Binding-site contacts:
Ligand atom N2 contacts residue ASN234 of chain 1.B at 2.9 Å (h-bond).
Ligand atom O5 contacts residue THR236 of chain 1.B at 4.1 Å.
Ligand atom C5 contacts residue THR236 of chain 1.B at 4.2 Å.
Ligand atom C1 contacts residue ASN234 of chain 1.B at 1.4 Å.
Ligand atom C5 contacts residue ASN234 of chain 1.B at 3.7 Å.
Ligand atom O7 contacts residue ASN234 of chain 1.B at 3.3 Å (h-bond).
Ligand atom C7 contacts residue ASN234 of chain 1.B at 3.3 Å.
Ligand atom C1 contacts residue THR108 of chain 1.B at 4.3 Å.
Ligand atom O7 contacts residue GLU465 of chain 1.A at 3.8 Å.
Ligand atom C1 contacts residue THR236 of chain 1.B at 3.7 Å.
Ligand atom C8 contacts residue GLU465 of chain 1.A at 3.4 Å.
Ligand atom C7 contacts residue GLU465 of chain 1.A at 4.1 Å.
Ligand atom O5 contacts residue THR108 of chain 1.B at 4.1 Å.
Ligand atom C8 contacts residue ASN234 of chain 1.B at 3.9 Å.
Ligand atom O5 contacts residue ASN234 of chain 1.B at 2.4 Å (h-bond).
Ligand atom C4 contacts residue ASN234 of chain 1.B at 4.2 Å.
Ligand atom C2 contacts residue ASN234 of chain 1.B at 2.5 Å.
Ligand atom C3 contacts residue ASN234 of chain 1.B at 3.8 Å.

A small-molecule ligand and the protein it binds are described below.
Small molecule (SMILES): CC(=O)N[C@@H]1[C@@H](O)[C@H](O)[C@@H](CO)O[C@H]1O

Sequence of chain 1.B:
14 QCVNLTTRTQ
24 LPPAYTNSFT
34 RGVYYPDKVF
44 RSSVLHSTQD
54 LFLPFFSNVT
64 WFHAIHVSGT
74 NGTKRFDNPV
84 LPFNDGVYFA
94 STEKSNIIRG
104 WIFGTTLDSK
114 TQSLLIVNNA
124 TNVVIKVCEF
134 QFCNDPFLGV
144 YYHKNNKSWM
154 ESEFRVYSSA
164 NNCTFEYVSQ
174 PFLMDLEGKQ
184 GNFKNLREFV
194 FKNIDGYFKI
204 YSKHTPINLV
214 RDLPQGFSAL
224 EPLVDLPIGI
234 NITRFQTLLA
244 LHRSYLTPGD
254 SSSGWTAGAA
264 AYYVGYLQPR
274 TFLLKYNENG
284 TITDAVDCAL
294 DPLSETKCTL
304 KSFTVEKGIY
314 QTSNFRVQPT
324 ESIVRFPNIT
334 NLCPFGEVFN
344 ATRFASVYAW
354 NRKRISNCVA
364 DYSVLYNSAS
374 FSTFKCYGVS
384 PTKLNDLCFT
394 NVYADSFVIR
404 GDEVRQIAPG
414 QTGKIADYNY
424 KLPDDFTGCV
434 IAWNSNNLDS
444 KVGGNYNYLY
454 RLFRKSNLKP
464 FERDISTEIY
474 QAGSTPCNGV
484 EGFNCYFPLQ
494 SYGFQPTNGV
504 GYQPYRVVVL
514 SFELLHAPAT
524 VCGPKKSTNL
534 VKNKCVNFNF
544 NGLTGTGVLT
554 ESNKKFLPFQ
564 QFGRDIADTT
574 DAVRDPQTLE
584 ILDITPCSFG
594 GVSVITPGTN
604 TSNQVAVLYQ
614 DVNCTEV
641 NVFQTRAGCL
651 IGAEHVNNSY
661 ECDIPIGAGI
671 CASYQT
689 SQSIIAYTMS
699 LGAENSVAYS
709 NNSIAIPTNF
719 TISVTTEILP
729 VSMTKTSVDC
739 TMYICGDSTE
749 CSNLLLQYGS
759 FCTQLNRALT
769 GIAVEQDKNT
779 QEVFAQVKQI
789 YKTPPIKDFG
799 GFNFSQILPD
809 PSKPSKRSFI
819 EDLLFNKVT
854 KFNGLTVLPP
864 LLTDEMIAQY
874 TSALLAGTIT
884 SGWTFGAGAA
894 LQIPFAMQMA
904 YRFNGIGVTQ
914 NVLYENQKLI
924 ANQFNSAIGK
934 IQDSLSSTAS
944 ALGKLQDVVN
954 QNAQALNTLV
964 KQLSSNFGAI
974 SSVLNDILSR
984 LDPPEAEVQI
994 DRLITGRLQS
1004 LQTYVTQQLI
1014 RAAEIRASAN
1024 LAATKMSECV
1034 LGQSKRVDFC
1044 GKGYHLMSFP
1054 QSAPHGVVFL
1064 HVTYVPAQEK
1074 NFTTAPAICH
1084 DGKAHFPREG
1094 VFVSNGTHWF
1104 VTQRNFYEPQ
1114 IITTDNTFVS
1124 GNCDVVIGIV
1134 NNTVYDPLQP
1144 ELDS

Sequence of chain 1.A:
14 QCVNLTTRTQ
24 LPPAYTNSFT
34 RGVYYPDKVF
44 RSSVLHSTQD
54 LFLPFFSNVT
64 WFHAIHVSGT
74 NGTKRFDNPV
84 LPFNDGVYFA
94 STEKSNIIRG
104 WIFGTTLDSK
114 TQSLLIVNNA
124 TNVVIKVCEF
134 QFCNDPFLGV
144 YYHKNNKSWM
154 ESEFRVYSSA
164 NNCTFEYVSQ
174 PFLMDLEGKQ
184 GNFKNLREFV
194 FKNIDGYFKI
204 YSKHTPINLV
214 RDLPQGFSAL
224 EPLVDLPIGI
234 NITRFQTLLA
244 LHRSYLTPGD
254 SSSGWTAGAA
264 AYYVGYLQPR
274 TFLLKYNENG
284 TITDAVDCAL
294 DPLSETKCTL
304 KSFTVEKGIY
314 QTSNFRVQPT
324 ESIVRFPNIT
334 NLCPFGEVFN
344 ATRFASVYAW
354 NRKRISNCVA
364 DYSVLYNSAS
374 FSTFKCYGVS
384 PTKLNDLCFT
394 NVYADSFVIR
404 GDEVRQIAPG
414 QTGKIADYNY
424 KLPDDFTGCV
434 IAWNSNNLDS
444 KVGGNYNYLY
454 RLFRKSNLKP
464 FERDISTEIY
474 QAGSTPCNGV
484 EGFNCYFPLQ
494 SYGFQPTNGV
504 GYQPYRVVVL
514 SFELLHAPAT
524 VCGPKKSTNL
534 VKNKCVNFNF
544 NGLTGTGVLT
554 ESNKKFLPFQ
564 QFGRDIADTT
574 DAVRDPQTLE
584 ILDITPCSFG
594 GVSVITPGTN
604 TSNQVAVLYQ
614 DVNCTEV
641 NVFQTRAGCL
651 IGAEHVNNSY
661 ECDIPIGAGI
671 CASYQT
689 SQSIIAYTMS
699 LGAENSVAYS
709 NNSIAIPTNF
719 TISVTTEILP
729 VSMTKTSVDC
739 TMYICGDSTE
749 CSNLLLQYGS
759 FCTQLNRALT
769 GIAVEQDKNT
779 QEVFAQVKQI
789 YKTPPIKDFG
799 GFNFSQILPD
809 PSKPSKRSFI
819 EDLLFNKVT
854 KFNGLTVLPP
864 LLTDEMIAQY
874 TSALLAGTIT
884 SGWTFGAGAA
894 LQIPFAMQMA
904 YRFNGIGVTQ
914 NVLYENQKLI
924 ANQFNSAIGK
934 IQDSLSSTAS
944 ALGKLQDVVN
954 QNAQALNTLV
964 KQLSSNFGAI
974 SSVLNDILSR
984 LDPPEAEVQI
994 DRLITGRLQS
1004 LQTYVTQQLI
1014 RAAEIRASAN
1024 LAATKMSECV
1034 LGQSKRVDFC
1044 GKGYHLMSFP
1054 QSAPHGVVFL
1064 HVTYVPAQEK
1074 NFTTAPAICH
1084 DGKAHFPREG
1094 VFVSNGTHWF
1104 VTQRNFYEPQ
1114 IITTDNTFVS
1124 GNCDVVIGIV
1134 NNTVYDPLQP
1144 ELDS